Sequence of chain 1.D:
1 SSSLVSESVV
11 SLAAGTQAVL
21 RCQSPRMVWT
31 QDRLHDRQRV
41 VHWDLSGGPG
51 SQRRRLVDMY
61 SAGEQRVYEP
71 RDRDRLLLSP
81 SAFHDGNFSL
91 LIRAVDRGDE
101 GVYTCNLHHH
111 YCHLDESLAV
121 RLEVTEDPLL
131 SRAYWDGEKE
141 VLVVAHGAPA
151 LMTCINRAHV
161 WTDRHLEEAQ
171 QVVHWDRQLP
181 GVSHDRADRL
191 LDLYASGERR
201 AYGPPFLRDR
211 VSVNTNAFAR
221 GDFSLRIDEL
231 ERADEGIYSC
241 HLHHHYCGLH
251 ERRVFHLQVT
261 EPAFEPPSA

Binding-site contacts:
Ligand atom O4 contacts residue LEU151 of chain 1.D at 3.3 Å.
Ligand atom N2 contacts residue ILE155 of chain 1.D at 4.1 Å.
Ligand atom C5 contacts residue SER89 of chain 1.D at 3.3 Å.
Ligand atom C1 contacts residue ASN87 of chain 1.D at 1.4 Å.
Ligand atom C6 contacts residue LEU91 of chain 1.D at 4.2 Å (hydrophobic).
Ligand atom O6 contacts residue SER89 of chain 1.D at 2.8 Å (h-bond).
Ligand atom C3 contacts residue ASN87 of chain 1.D at 3.8 Å.
Ligand atom O5 contacts residue SER89 of chain 1.D at 2.8 Å (h-bond).
Ligand atom C2 contacts residue ASN87 of chain 1.D at 2.4 Å.
Ligand atom N2 contacts residue ASN87 of chain 1.D at 2.9 Å (h-bond).
Ligand atom C3 contacts residue LEU151 of chain 1.D at 4.2 Å (hydrophobic).
Ligand atom C4 contacts residue LEU151 of chain 1.D at 4.0 Å (hydrophobic).
Ligand atom O6 contacts residue LEU151 of chain 1.D at 3.4 Å.
Ligand atom C7 contacts residue ILE155 of chain 1.D at 4.3 Å (hydrophobic).
Ligand atom C7 contacts residue ASN87 of chain 1.D at 3.8 Å.
Ligand atom C5 contacts residue LEU151 of chain 1.D at 3.8 Å (hydrophobic).
Ligand atom O7 contacts residue ASN87 of chain 1.D at 4.1 Å.
Ligand atom C6 contacts residue LEU151 of chain 1.D at 3.7 Å (hydrophobic).
Ligand atom O5 contacts residue ASN87 of chain 1.D at 2.3 Å (h-bond).
Ligand atom C8 contacts residue ILE155 of chain 1.D at 3.7 Å (hydrophobic).
Ligand atom C6 contacts residue SER89 of chain 1.D at 3.6 Å.
Ligand atom C4 contacts residue ASN87 of chain 1.D at 4.2 Å.
Ligand atom C1 contacts residue SER89 of chain 1.D at 3.3 Å.
Ligand atom O6 contacts residue LEU91 of chain 1.D at 4.0 Å.
Ligand atom C5 contacts residue ASN87 of chain 1.D at 3.7 Å.

A small-molecule ligand and the protein it binds are described below.
Small molecule (SMILES): CC(=O)N[C@@H]1[C@@H](O)[C@H](O)[C@@H](CO)O[C@H]1O